The protein below binds the small molecule below.
Small molecule (SMILES): CC(=O)N[C@@H]1[C@@H](O)[C@H](O)[C@@H](CO)O[C@H]1O

Sequence of chain 1.A:
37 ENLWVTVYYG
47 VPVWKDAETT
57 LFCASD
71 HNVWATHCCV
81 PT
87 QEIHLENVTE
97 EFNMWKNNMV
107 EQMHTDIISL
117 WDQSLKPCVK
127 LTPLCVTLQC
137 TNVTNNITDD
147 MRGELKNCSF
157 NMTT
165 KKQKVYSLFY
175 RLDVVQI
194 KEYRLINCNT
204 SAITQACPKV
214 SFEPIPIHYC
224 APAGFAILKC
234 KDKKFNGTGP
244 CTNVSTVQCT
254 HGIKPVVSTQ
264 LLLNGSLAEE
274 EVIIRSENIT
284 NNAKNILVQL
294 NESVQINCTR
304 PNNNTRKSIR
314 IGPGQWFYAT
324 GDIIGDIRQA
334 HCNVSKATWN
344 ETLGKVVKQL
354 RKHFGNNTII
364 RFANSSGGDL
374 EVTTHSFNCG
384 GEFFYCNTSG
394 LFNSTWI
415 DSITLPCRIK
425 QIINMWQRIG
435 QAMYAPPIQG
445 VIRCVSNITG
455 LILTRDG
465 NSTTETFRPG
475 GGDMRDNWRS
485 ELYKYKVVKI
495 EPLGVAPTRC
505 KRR

Binding-site contacts:
Ligand atom O7 contacts residue ASN157 of chain 1.A at 3.4 Å (h-bond).
Ligand atom C7 contacts residue ASN157 of chain 1.A at 3.3 Å.
Ligand atom C1 contacts residue ASN157 of chain 1.A at 1.5 Å.
Ligand atom C3 contacts residue ASN157 of chain 1.A at 3.9 Å.
Ligand atom C4 contacts residue ASN157 of chain 1.A at 4.4 Å.
Ligand atom N2 contacts residue ASN157 of chain 1.A at 2.9 Å (h-bond).
Ligand atom O5 contacts residue ASN157 of chain 1.A at 2.5 Å (h-bond).
Ligand atom C8 contacts residue LYS166 of chain 1.A at 3.8 Å.
Ligand atom C2 contacts residue ASN157 of chain 1.A at 2.5 Å.
Ligand atom C8 contacts residue ASN157 of chain 1.A at 4.4 Å.
Ligand atom C5 contacts residue ASN157 of chain 1.A at 3.8 Å.
Ligand atom O6 contacts residue GLN135 of chain 1.A at 3.5 Å.